This small molecule binds to this protein.
Small molecule (SMILES): CC(C)=CCCC(C)=CCCC(C)=CCCC(C)=CCOP(=O)(O)OP(=O)(O)O

Sequence of chain 1.B:
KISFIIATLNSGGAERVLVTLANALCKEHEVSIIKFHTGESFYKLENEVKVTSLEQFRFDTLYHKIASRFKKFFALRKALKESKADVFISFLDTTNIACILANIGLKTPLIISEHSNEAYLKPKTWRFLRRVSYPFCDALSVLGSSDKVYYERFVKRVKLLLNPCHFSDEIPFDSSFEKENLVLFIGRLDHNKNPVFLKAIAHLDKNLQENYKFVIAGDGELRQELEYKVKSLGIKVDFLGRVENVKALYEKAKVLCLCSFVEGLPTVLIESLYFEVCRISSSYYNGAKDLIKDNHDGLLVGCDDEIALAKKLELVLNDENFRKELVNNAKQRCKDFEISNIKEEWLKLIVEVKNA

Binding-site contacts:
Ligand atom P35 contacts residue HIS40 of chain 1.B at 3.4 Å.
Ligand atom C44 contacts residue THR97 of chain 1.B at 3.7 Å.
Ligand atom O40 contacts residue LYS75 of chain 1.B at 3.0 Å (salt-bridge).
Ligand atom O37 contacts residue HIS40 of chain 1.B at 3.3 Å.
Ligand atom O42 contacts residue THR97 of chain 1.B at 4.5 Å.
Ligand atom C44 contacts residue NDG1 of chain 1.D at 4.2 Å.
Ligand atom P35 contacts residue NDG1 of chain 1.D at 2.7 Å.
Ligand atom O41 contacts residue ARG72 of chain 1.B at 4.4 Å.
Ligand atom O36 contacts residue NDG1 of chain 1.D at 1.4 Å.
Ligand atom O42 contacts residue NDG1 of chain 1.D at 4.4 Å.
Ligand atom C43 contacts residue NDG1 of chain 1.D at 3.3 Å.
Ligand atom P39 contacts residue LYS75 of chain 1.B at 4.3 Å.
Ligand atom O36 contacts residue HIS40 of chain 1.B at 3.2 Å.
Ligand atom O37 contacts residue NDG1 of chain 1.D at 3.4 Å.
Ligand atom C44 contacts residue PHE39 of chain 1.B at 3.4 Å (hydrophobic).
Ligand atom C43 contacts residue THR97 of chain 1.B at 3.7 Å.
Ligand atom O40 contacts residue HIS40 of chain 1.B at 4.0 Å.
Ligand atom O38 contacts residue HIS40 of chain 1.B at 2.7 Å (h-bond).
Ligand atom P39 contacts residue HIS40 of chain 1.B at 4.0 Å.
Ligand atom O34 contacts residue NDG1 of chain 1.D at 3.0 Å (h-bond).
Ligand atom O38 contacts residue NDG1 of chain 1.D at 4.1 Å.